Sequence of chain 3.A:
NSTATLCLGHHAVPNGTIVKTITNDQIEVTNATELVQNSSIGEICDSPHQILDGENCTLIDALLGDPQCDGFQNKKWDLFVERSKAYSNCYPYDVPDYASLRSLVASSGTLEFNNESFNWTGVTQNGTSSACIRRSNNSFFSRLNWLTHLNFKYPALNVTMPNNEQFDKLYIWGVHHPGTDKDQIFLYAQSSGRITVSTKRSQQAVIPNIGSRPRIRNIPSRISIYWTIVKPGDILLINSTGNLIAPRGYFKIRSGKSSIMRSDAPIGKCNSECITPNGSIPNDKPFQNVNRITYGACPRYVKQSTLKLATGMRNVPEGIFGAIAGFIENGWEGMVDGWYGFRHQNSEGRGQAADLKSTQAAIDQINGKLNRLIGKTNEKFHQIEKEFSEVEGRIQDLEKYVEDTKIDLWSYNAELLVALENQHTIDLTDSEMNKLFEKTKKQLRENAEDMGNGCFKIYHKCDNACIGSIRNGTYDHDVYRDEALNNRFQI

A protein and the small-molecule ligand that binds it are described below.
Small molecule (SMILES): CC(=O)N[C@@H]1[C@@H](O)[C@H](O)[C@@H](CO)O[C@H]1O

Sequence of chain 1.A:
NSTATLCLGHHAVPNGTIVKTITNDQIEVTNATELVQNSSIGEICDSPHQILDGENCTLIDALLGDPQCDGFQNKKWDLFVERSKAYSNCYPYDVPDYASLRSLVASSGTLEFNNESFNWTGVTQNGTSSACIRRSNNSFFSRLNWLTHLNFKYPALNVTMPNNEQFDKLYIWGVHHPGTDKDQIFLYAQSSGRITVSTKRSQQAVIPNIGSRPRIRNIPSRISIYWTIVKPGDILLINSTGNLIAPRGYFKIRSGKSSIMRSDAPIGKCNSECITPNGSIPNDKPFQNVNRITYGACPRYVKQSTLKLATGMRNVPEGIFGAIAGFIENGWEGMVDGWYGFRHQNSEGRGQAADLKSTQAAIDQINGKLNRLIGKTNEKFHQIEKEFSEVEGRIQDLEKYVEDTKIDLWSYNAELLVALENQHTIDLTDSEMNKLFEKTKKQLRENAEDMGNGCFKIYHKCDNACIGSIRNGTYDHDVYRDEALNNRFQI

Binding-site contacts:
Ligand atom C1 contacts residue ASN251 of chain 3.A at 1.4 Å.
Ligand atom C4 contacts residue NAG1 of chain 3.B at 4.1 Å.
Ligand atom O7 contacts residue THR253 of chain 3.A at 3.4 Å.
Ligand atom O5 contacts residue ASN170 of chain 3.A at 4.3 Å.
Ligand atom C6 contacts residue ASN170 of chain 3.A at 4.1 Å.
Ligand atom C2 contacts residue THR253 of chain 3.A at 4.2 Å.
Ligand atom C5 contacts residue NAG1 of chain 3.B at 3.7 Å.
Ligand atom C6 contacts residue LEU169 of chain 3.A at 4.4 Å (hydrophobic).
Ligand atom O4 contacts residue SER224 of chain 1.A at 4.1 Å.
Ligand atom N2 contacts residue THR253 of chain 3.A at 4.1 Å.
Ligand atom C7 contacts residue THR253 of chain 3.A at 3.8 Å.
Ligand atom C8 contacts residue ARG206 of chain 3.A at 4.1 Å.
Ligand atom O5 contacts residue ASN251 of chain 3.A at 2.4 Å (h-bond).
Ligand atom C7 contacts residue ASN251 of chain 3.A at 4.5 Å.
Ligand atom C5 contacts residue ASN251 of chain 3.A at 3.4 Å.
Ligand atom C2 contacts residue ASN251 of chain 3.A at 2.8 Å.
Ligand atom C6 contacts residue ALA168 of chain 3.A at 4.3 Å (hydrophobic).
Ligand atom O4 contacts residue GLY223 of chain 1.A at 3.6 Å.
Ligand atom C4 contacts residue ASN251 of chain 3.A at 3.8 Å.
Ligand atom O6 contacts residue NAG1 of chain 3.B at 4.5 Å.
Ligand atom O5 contacts residue LEU169 of chain 3.A at 3.6 Å.
Ligand atom N2 contacts residue ASN251 of chain 3.A at 3.2 Å (h-bond).
Ligand atom O3 contacts residue ALA168 of chain 3.A at 3.7 Å.
Ligand atom C6 contacts residue NAG1 of chain 3.B at 3.5 Å.
Ligand atom N2 contacts residue ILE222 of chain 1.A at 4.5 Å.
Ligand atom C3 contacts residue ASN251 of chain 3.A at 3.9 Å.
Ligand atom O6 contacts residue ALA168 of chain 3.A at 3.2 Å.
Ligand atom C1 contacts residue LEU169 of chain 3.A at 4.5 Å (hydrophobic).
Ligand atom O4 contacts residue ASN251 of chain 3.A at 3.7 Å.
Ligand atom O4 contacts residue NAG1 of chain 3.B at 4.4 Å.
Ligand atom C5 contacts residue ASN170 of chain 3.A at 4.2 Å.
Ligand atom O4 contacts residue GLY191 of chain 1.A at 4.0 Å.